Sequence of chain 1.A:
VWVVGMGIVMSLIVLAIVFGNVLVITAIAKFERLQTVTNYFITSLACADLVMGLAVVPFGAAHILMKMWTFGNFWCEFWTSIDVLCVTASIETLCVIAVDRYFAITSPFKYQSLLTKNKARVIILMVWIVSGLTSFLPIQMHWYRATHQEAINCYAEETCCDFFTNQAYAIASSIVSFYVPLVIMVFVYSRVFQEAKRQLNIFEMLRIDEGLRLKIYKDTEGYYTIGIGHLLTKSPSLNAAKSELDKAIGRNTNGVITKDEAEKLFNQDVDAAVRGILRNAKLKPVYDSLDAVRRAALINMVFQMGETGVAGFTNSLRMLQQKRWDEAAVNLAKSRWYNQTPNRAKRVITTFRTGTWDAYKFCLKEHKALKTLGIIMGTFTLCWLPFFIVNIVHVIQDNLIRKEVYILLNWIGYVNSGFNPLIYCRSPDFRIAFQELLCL

Binding-site contacts:
Ligand atom C2 contacts residue ILE62 of chain 1.A at 3.7 Å (hydrophobic).
Ligand atom C6 contacts residue CLR1 of chain 1.E at 3.0 Å.
Ligand atom C23 contacts residue LEU91 of chain 1.A at 4.3 Å (hydrophobic).
Ligand atom C26 contacts residue CLR1 of chain 1.E at 3.1 Å.
Ligand atom C17 contacts residue CLR1 of chain 1.E at 4.0 Å.
Ligand atom C7 contacts residue CLR1 of chain 1.E at 3.4 Å.
Ligand atom C24 contacts residue VAL88 of chain 1.A at 4.5 Å (hydrophobic).
Ligand atom C2 contacts residue THR80 of chain 1.A at 4.3 Å.
Ligand atom C3 contacts residue THR80 of chain 1.A at 4.5 Å.
Ligand atom C8 contacts residue CLR1 of chain 1.E at 4.2 Å.
Ligand atom C1 contacts residue THR80 of chain 1.A at 4.2 Å.
Ligand atom C15 contacts residue CLR1 of chain 1.E at 3.5 Å.
Ligand atom C27 contacts residue CLR1 of chain 1.E at 3.9 Å.
Ligand atom C12 contacts residue CYS84 of chain 1.A at 4.2 Å (hydrophobic).
Ligand atom C11 contacts residue CYS84 of chain 1.A at 4.2 Å (hydrophobic).
Ligand atom C14 contacts residue CLR1 of chain 1.E at 3.6 Å.
Ligand atom C26 contacts residue VAL88 of chain 1.A at 4.2 Å (hydrophobic).
Ligand atom C4 contacts residue CLR1 of chain 1.E at 4.1 Å.
Ligand atom C25 contacts residue CLR1 of chain 1.E at 4.1 Å.
Ligand atom C16 contacts residue CLR1 of chain 1.E at 3.9 Å.
Ligand atom C12 contacts residue LEU87 of chain 1.A at 4.1 Å (hydrophobic).
Ligand atom C22 contacts residue VAL88 of chain 1.A at 4.1 Å (hydrophobic).
Ligand atom C9 contacts residue CYS84 of chain 1.A at 4.0 Å (hydrophobic).
Ligand atom C21 contacts residue VAL88 of chain 1.A at 4.2 Å (hydrophobic).
Ligand atom C21 contacts residue LEU87 of chain 1.A at 3.6 Å (hydrophobic).
Ligand atom C27 contacts residue ALA92 of chain 1.A at 3.7 Å (hydrophobic).
Ligand atom C1 contacts residue CYS84 of chain 1.A at 4.4 Å (hydrophobic).
Ligand atom C3 contacts residue CLR1 of chain 1.E at 4.3 Å.
Ligand atom C1 contacts residue ILE62 of chain 1.A at 3.4 Å (hydrophobic).
Ligand atom C5 contacts residue CLR1 of chain 1.E at 3.6 Å.
Ligand atom C21 contacts residue LEU91 of chain 1.A at 4.2 Å (hydrophobic).

A small-molecule ligand and the protein it binds are described below.
Small molecule (SMILES): CC(C)CCC[C@@H](C)[C@H]1CC[C@H]2[C@@H]3CC=C4C[C@@H](O)CC[C@]4(C)[C@H]3CC[C@]12C